The protein below binds the small molecule below.
Small molecule (SMILES): CC(C)C[C@H](NC(=O)c1cnccn1)C(=O)N[C@@H](CC(C)C)C(=O)N[C@H](CCS(C)(=O)=O)Cc1ccc(CN)cc1

Sequence of chain 1.Y:
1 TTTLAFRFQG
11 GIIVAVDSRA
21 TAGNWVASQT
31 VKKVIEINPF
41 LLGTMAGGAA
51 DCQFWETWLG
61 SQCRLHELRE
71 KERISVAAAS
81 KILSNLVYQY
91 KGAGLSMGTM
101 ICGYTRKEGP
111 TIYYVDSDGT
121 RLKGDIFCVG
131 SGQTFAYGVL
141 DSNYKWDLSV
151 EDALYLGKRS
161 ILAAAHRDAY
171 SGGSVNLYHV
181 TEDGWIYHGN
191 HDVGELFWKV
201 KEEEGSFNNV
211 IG

Sequence of chain 1.Z:
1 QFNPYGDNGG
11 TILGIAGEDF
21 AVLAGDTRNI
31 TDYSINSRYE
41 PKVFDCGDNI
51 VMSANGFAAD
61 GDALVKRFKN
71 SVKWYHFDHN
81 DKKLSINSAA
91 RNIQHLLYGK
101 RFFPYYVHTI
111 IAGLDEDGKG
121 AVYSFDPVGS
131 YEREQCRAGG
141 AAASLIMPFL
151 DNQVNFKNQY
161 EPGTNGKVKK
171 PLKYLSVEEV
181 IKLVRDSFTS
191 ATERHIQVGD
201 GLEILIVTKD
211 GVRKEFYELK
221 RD

Binding-site contacts:
Ligand atom N14 contacts residue THR1 of chain 1.Y at 3.6 Å.
Ligand atom C21 contacts residue LYS32 of chain 1.Y at 3.7 Å.
Ligand atom C23 contacts residue VAL31 of chain 1.Y at 3.4 Å (hydrophobic).
Ligand atom C19 contacts residue MET45 of chain 1.Y at 3.6 Å (hydrophobic).
Ligand atom O31 contacts residue THR21 of chain 1.Y at 3.0 Å (h-bond).
Ligand atom C12 contacts residue GLY47 of chain 1.Y at 3.6 Å.
Ligand atom C42 contacts residue SER130 of chain 1.Z at 3.8 Å.
Ligand atom N22 contacts residue GLU132 of chain 1.Z at 3.4 Å (salt-bridge).
Ligand atom C20 contacts residue ALA49 of chain 1.Y at 3.6 Å (hydrophobic).
Ligand atom O30 contacts residue GLY130 of chain 1.Y at 3.6 Å.
Ligand atom C28 contacts residue SER131 of chain 1.Y at 3.7 Å.
Ligand atom N22 contacts residue GLN53 of chain 1.Y at 3.5 Å (h-bond).
Ligand atom O31 contacts residue ALA20 of chain 1.Y at 3.5 Å.
Ligand atom C24 contacts residue ALA49 of chain 1.Y at 3.7 Å (hydrophobic).
Ligand atom C15 contacts residue GLY47 of chain 1.Y at 3.8 Å.
Ligand atom C21 contacts residue VAL31 of chain 1.Y at 3.7 Å (hydrophobic).
Ligand atom C15 contacts residue THR1 of chain 1.Y at 2.4 Å.
Ligand atom N14 contacts residue GLY47 of chain 1.Y at 2.9 Å (h-bond).
Ligand atom C16 contacts residue LYS33 of chain 1.Y at 3.8 Å.
Ligand atom C25 contacts residue THR1 of chain 1.Y at 1.4 Å.
Ligand atom O30 contacts residue SER131 of chain 1.Y at 2.8 Å (h-bond).
Ligand atom C13 contacts residue GLY47 of chain 1.Y at 3.8 Å.
Ligand atom C17 contacts residue LYS33 of chain 1.Y at 3.8 Å.
Ligand atom N8 contacts residue ASP126 of chain 1.Z at 3.7 Å.
Ligand atom N22 contacts residue VAL31 of chain 1.Y at 3.5 Å.
Ligand atom C26 contacts residue GLY47 of chain 1.Y at 3.5 Å.
Ligand atom C23 contacts residue ALA49 of chain 1.Y at 3.3 Å (hydrophobic).
Ligand atom C12 contacts residue THR21 of chain 1.Y at 3.9 Å.
Ligand atom C20 contacts residue VAL31 of chain 1.Y at 3.6 Å (hydrophobic).
Ligand atom C18 contacts residue MET45 of chain 1.Y at 3.5 Å (hydrophobic).
Ligand atom O39 contacts residue ALA49 of chain 1.Y at 3.3 Å (h-bond).
Ligand atom C43 contacts residue ALA27 of chain 1.Y at 3.5 Å (hydrophobic).
Ligand atom N11 contacts residue THR21 of chain 1.Y at 3.0 Å (h-bond).
Ligand atom C16 contacts residue THR1 of chain 1.Y at 2.9 Å.
Ligand atom N6 contacts residue ASP126 of chain 1.Z at 3.6 Å (salt-bridge).
Ligand atom C16 contacts residue GLY47 of chain 1.Y at 3.7 Å.
Ligand atom C26 contacts residue THR1 of chain 1.Y at 2.5 Å.
Ligand atom O30 contacts residue THR1 of chain 1.Y at 3.0 Å.
Ligand atom C9 contacts residue THR21 of chain 1.Y at 3.7 Å.
Ligand atom S27 contacts residue THR1 of chain 1.Y at 3.5 Å.